The protein below binds the small molecule below.
Small molecule (SMILES): CSCC[C@H](NC(=O)[C@H](COP(=O)(O)O)NC(=O)[C@H](C)NC(=O)[C@H](C)NC(=O)[C@H](CCCN=C(N)N)NC(=O)[C@@H](N)CCCN=C(N)N)C(=O)N[C@H](C=O)CC(=O)O

Binding-site contacts:
Ligand atom O contacts residue VAL183 of chain 2.A at 3.3 Å.
Ligand atom P contacts residue ARG61 of chain 2.A at 3.6 Å.
Ligand atom O1P contacts residue LYS54 of chain 2.A at 3.6 Å.
Ligand atom NH2 contacts residue GLU187 of chain 2.A at 3.4 Å (salt-bridge).
Ligand atom SD contacts residue GLY176 of chain 2.A at 3.8 Å.
Ligand atom O2P contacts residue ARG134 of chain 2.A at 2.9 Å (salt-bridge).
Ligand atom CB contacts residue TRP235 of chain 2.A at 3.6 Å (hydrophobic).
Ligand atom CA contacts residue GLU187 of chain 2.A at 3.5 Å.
Ligand atom P contacts residue TYR135 of chain 2.A at 3.7 Å.
Ligand atom N contacts residue ASN231 of chain 2.A at 2.9 Å (h-bond).
Ligand atom O contacts residue LEU179 of chain 2.A at 3.5 Å.
Ligand atom N contacts residue GLU187 of chain 2.A at 2.9 Å (salt-bridge).
Ligand atom CA contacts residue ASN231 of chain 2.A at 3.5 Å.
Ligand atom P contacts residue ARG134 of chain 2.A at 3.6 Å.
Ligand atom CZ contacts residue LEU234 of chain 2.A at 3.8 Å (hydrophobic).
Ligand atom CB contacts residue GLU187 of chain 2.A at 3.6 Å.
Ligand atom C contacts residue LEU179 of chain 2.A at 3.6 Å (hydrophobic).
Ligand atom O3P contacts residue ARG134 of chain 2.A at 2.7 Å (salt-bridge).
Ligand atom CB contacts residue ASN180 of chain 2.A at 3.3 Å.
Ligand atom N contacts residue LEU179 of chain 2.A at 3.5 Å.
Ligand atom NH1 contacts residue LEU234 of chain 2.A at 3.5 Å.
Ligand atom N contacts residue ASN180 of chain 2.A at 2.8 Å (h-bond).
Ligand atom O contacts residue ASN231 of chain 2.A at 2.9 Å (h-bond).
Ligand atom CE contacts residue ILE224 of chain 2.A at 3.4 Å (hydrophobic).
Ligand atom O3P contacts residue TYR135 of chain 2.A at 2.6 Å (h-bond).
Ligand atom CA contacts residue GLU187 of chain 2.A at 3.8 Å.
Ligand atom CA contacts residue ASN180 of chain 2.A at 3.4 Å.
Ligand atom C contacts residue ASN231 of chain 2.A at 3.7 Å.
Ligand atom C contacts residue ASN180 of chain 2.A at 3.6 Å.
Ligand atom NH1 contacts residue ARG65 of chain 2.A at 3.0 Å.
Ligand atom NE contacts residue GLU187 of chain 2.A at 3.5 Å (salt-bridge).
Ligand atom O contacts residue LEU234 of chain 2.A at 3.6 Å.
Ligand atom O2P contacts residue ARG61 of chain 2.A at 3.0 Å (salt-bridge).
Ligand atom CA contacts residue ASN180 of chain 2.A at 3.8 Å.
Ligand atom O1P contacts residue ARG61 of chain 2.A at 2.8 Å (salt-bridge).
Ligand atom CB contacts residue ASN180 of chain 2.A at 3.5 Å.
Ligand atom N contacts residue LEU234 of chain 2.A at 3.8 Å.
Ligand atom CB contacts residue ASN231 of chain 2.A at 3.6 Å.
Ligand atom C contacts residue GLU187 of chain 2.A at 3.7 Å.
Ligand atom CA contacts residue LEU234 of chain 2.A at 3.8 Å (hydrophobic).

Sequence of chain 2.A:
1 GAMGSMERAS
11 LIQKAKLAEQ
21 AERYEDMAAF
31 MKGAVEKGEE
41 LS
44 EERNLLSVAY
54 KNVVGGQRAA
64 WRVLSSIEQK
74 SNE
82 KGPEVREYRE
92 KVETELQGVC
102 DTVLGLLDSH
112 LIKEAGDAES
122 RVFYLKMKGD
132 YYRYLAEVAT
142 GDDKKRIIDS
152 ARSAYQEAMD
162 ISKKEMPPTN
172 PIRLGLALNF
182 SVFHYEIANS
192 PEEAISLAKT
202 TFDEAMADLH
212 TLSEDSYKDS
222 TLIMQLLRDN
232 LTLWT